This protein binds this small molecule.
Small molecule (SMILES): CC(=O)N[C@H]1[C@H](O[C@H]2[C@H](O)[C@@H](NC(C)=O)CO[C@@H]2CO)O[C@H](CO)[C@@H](O[C@@H]2O[C@H](CO)[C@@H](O)[C@H](O)[C@@H]2O)[C@@H]1O

Binding-site contacts:
Ligand atom C7 contacts residue ASN114 of chain 1.C at 3.3 Å.
Ligand atom O5 contacts residue ASN114 of chain 1.C at 2.3 Å (h-bond).
Ligand atom O5 contacts residue TYR112 of chain 1.C at 4.5 Å.
Ligand atom C8 contacts residue TYR112 of chain 1.C at 3.3 Å (hydrophobic).
Ligand atom N2 contacts residue ASN114 of chain 1.C at 2.9 Å (h-bond).
Ligand atom C8 contacts residue HIS118 of chain 1.C at 4.0 Å.
Ligand atom C7 contacts residue TYR64 of chain 1.C at 3.7 Å (hydrophobic).
Ligand atom O7 contacts residue HIS118 of chain 1.C at 4.2 Å.
Ligand atom C3 contacts residue ASN114 of chain 1.C at 3.8 Å.
Ligand atom C6 contacts residue TYR112 of chain 1.C at 3.6 Å (hydrophobic).
Ligand atom O7 contacts residue ASN114 of chain 1.C at 3.4 Å (h-bond).
Ligand atom C2 contacts residue ASN114 of chain 1.C at 2.5 Å.
Ligand atom C1 contacts residue SER116 of chain 1.C at 4.4 Å.
Ligand atom C8 contacts residue ASN114 of chain 1.C at 4.4 Å.
Ligand atom O3 contacts residue TYR64 of chain 1.C at 4.0 Å.
Ligand atom C5 contacts residue ASN114 of chain 1.C at 3.6 Å.
Ligand atom C5 contacts residue TYR112 of chain 1.C at 4.5 Å (hydrophobic).
Ligand atom O6 contacts residue ASN114 of chain 1.C at 4.5 Å.
Ligand atom C4 contacts residue ASN114 of chain 1.C at 4.2 Å.
Ligand atom O6 contacts residue TYR112 of chain 1.C at 3.7 Å.
Ligand atom C1 contacts residue ASN114 of chain 1.C at 1.4 Å.
Ligand atom C8 contacts residue TYR64 of chain 1.C at 3.7 Å (hydrophobic).
Ligand atom C3 contacts residue TYR64 of chain 1.C at 3.6 Å (hydrophobic).
Ligand atom C2 contacts residue TYR64 of chain 1.C at 3.6 Å (hydrophobic).
Ligand atom N2 contacts residue TYR64 of chain 1.C at 2.8 Å (h-bond).
Ligand atom C1 contacts residue TYR64 of chain 1.C at 4.2 Å (hydrophobic).

Sequence of chain 1.C:
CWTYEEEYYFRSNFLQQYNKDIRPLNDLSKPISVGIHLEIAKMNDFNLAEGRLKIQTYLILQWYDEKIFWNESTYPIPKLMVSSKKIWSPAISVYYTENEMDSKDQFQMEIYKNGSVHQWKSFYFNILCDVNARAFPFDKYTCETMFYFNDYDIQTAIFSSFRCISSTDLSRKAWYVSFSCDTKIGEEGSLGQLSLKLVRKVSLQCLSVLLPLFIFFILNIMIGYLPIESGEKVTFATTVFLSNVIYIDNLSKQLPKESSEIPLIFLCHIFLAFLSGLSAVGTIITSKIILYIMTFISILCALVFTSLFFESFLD